Binding-site contacts:
Ligand atom CAD contacts residue TRP1542 of chain 1.A at 4.0 Å (hydrophobic).
Ligand atom CAK contacts residue TRP1542 of chain 1.A at 4.2 Å (hydrophobic).
Ligand atom CAE contacts residue LEU1587 of chain 1.A at 4.1 Å (hydrophobic).
Ligand atom CBF contacts residue TRP1598 of chain 1.A at 4.3 Å (hydrophobic).
Ligand atom CAT contacts residue TRP1598 of chain 1.A at 3.9 Å (hydrophobic).
Ligand atom CAE contacts residue TRP1542 of chain 1.A at 3.6 Å (hydrophobic).
Ligand atom CAU contacts residue ARG1594 of chain 1.A at 4.0 Å.
Ligand atom CAU contacts residue LEU1597 of chain 1.A at 4.2 Å (hydrophobic).
Ligand atom CAL contacts residue ASP1742 of chain 1.A at 4.5 Å.
Ligand atom CBD contacts residue TRP1542 of chain 1.A at 3.9 Å (hydrophobic).
Ligand atom CAJ contacts residue LEU1587 of chain 1.A at 3.6 Å (hydrophobic).
Ligand atom CAN contacts residue LEU1597 of chain 1.A at 4.3 Å (hydrophobic).
Ligand atom CAP contacts residue TRP1542 of chain 1.A at 4.4 Å (hydrophobic).
Ligand atom CAB contacts residue ILE1584 of chain 1.A at 4.2 Å (hydrophobic).
Ligand atom CAU contacts residue TRP1598 of chain 1.A at 4.0 Å (hydrophobic).
Ligand atom OAG contacts residue TRP1598 of chain 1.A at 4.2 Å.
Ligand atom CAE contacts residue ARG1594 of chain 1.A at 4.1 Å.
Ligand atom CAC contacts residue LEU1597 of chain 1.A at 4.1 Å (hydrophobic).
Ligand atom CAA contacts residue LEU1597 of chain 1.A at 3.8 Å (hydrophobic).
Ligand atom CBG contacts residue TRP1542 of chain 1.A at 4.1 Å (hydrophobic).
Ligand atom CBA contacts residue LEU1597 of chain 1.A at 3.9 Å (hydrophobic).
Ligand atom CAO contacts residue LEU1587 of chain 1.A at 4.5 Å (hydrophobic).
Ligand atom CAB contacts residue PHE230 of chain 1.A at 3.9 Å (hydrophobic).
Ligand atom CAD contacts residue ARG1594 of chain 1.A at 3.4 Å.
Ligand atom CBA contacts residue LEU1587 of chain 1.A at 4.5 Å (hydrophobic).
Ligand atom CBB contacts residue LEU1597 of chain 1.A at 4.0 Å (hydrophobic).
Ligand atom CAI contacts residue TRP1542 of chain 1.A at 4.4 Å (hydrophobic).
Ligand atom CAK contacts residue THR1541 of chain 1.A at 4.2 Å.
Ligand atom CAX contacts residue ASP1742 of chain 1.A at 4.5 Å.
Ligand atom OAF contacts residue ASP1742 of chain 1.A at 4.1 Å.
Ligand atom CBI contacts residue TRP1542 of chain 1.A at 4.5 Å (hydrophobic).
Ligand atom CAJ contacts residue LEU1597 of chain 1.A at 4.2 Å (hydrophobic).
Ligand atom CAQ contacts residue TRP1542 of chain 1.A at 3.7 Å (hydrophobic).
Ligand atom CAS contacts residue ARG1594 of chain 1.A at 3.6 Å.
Ligand atom CAS contacts residue TRP1598 of chain 1.A at 3.9 Å (hydrophobic).
Ligand atom CAR contacts residue TRP1598 of chain 1.A at 3.5 Å (hydrophobic).

Sequence of chain 1.A:
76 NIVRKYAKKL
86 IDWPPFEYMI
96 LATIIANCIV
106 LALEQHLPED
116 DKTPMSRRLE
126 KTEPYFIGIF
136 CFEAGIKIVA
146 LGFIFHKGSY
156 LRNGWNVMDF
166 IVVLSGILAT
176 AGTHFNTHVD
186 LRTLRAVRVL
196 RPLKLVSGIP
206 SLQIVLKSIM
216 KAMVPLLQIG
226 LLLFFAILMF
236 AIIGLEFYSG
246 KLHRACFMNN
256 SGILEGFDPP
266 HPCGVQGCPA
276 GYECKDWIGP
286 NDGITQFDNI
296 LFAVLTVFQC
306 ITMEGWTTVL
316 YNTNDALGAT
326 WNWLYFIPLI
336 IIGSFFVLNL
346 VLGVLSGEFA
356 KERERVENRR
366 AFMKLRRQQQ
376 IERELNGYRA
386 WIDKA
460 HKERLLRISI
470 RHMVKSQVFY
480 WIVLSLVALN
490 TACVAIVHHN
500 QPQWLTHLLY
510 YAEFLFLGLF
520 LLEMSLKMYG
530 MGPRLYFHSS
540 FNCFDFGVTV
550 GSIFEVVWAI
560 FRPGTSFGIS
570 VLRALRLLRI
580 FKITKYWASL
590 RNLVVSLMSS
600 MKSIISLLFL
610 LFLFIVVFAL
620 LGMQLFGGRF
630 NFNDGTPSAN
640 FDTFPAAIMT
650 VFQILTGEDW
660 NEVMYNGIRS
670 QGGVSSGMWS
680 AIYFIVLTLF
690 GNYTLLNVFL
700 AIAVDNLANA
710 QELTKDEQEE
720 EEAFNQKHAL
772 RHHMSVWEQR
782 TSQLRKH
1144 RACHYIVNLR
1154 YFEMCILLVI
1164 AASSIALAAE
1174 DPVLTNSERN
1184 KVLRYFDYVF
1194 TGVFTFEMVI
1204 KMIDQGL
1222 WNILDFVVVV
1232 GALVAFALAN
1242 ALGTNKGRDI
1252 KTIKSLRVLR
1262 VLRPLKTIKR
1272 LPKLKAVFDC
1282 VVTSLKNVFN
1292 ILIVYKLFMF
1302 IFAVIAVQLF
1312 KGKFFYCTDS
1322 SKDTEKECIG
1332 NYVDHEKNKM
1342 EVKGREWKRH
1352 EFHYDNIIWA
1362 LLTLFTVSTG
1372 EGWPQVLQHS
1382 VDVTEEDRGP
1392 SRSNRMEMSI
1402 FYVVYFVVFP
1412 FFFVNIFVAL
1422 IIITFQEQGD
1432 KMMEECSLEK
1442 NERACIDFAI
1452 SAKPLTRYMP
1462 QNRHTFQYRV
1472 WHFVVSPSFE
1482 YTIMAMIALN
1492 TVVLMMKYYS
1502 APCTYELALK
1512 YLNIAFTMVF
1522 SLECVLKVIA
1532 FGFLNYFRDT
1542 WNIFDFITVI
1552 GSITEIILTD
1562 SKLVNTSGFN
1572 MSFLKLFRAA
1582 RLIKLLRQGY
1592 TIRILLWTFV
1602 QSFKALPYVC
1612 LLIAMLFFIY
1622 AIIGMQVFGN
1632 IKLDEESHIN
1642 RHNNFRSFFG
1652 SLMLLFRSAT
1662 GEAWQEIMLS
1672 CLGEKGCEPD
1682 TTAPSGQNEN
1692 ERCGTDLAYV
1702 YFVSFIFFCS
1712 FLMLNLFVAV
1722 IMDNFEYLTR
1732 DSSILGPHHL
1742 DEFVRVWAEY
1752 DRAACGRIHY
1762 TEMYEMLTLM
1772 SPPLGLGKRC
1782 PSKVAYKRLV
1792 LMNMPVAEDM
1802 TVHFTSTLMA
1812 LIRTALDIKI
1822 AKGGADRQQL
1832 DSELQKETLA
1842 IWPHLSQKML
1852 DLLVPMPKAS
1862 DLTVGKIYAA

The small molecule below binds the protein below.
Small molecule (SMILES): CC(C)CCC[C@@H](C)[C@H]1CC[C@H]2[C@@H]3CC=C4C[C@@H](OC(=O)CCC(=O)O)CC[C@]4(C)[C@H]3CC[C@]12C